Binding-site contacts:
Ligand atom C7 contacts residue ASN57 of chain 1.A at 3.3 Å.
Ligand atom C6 contacts residue ASN57 of chain 1.A at 4.5 Å.
Ligand atom O7 contacts residue ASN57 of chain 1.A at 3.0 Å (h-bond).
Ligand atom C2 contacts residue ASN57 of chain 1.A at 2.4 Å.
Ligand atom C1 contacts residue ASN57 of chain 1.A at 1.4 Å.
Ligand atom O6 contacts residue ASN57 of chain 1.A at 4.4 Å.
Ligand atom C8 contacts residue LYS56 of chain 1.A at 3.9 Å.
Ligand atom C3 contacts residue ASN57 of chain 1.A at 3.8 Å.
Ligand atom C5 contacts residue ASN57 of chain 1.A at 3.6 Å.
Ligand atom C4 contacts residue ASN57 of chain 1.A at 4.1 Å.
Ligand atom O5 contacts residue TYR88 of chain 1.A at 3.9 Å.
Ligand atom O6 contacts residue TYR88 of chain 1.A at 3.4 Å.
Ligand atom O5 contacts residue ASN57 of chain 1.A at 2.2 Å (h-bond).
Ligand atom N2 contacts residue ASN57 of chain 1.A at 3.1 Å (h-bond).

A small-molecule ligand and the protein it binds are described below.
Small molecule (SMILES): CC(=O)N[C@H]1[C@H](O[C@H]2[C@H](O)[C@@H](NC(C)=O)CO[C@@H]2CO)O[C@H](CO)[C@@H](O)[C@@H]1O

Sequence of chain 1.A:
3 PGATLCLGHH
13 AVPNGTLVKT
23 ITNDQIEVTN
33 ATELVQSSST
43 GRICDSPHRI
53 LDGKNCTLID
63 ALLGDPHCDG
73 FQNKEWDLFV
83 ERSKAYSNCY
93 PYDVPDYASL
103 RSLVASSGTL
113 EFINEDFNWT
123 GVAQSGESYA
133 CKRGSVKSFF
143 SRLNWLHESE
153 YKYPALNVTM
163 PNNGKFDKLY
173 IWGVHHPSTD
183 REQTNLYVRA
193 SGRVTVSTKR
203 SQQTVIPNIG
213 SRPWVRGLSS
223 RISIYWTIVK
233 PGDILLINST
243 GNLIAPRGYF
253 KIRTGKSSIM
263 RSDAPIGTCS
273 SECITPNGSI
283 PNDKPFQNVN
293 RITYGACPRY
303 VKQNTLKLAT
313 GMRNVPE